The small molecule below binds the protein below.
Small molecule (SMILES): CC(=O)N[C@@H]1[C@@H](O)[C@H](O)[C@@H](CO)O[C@H]1O

Sequence of chain 46.F:
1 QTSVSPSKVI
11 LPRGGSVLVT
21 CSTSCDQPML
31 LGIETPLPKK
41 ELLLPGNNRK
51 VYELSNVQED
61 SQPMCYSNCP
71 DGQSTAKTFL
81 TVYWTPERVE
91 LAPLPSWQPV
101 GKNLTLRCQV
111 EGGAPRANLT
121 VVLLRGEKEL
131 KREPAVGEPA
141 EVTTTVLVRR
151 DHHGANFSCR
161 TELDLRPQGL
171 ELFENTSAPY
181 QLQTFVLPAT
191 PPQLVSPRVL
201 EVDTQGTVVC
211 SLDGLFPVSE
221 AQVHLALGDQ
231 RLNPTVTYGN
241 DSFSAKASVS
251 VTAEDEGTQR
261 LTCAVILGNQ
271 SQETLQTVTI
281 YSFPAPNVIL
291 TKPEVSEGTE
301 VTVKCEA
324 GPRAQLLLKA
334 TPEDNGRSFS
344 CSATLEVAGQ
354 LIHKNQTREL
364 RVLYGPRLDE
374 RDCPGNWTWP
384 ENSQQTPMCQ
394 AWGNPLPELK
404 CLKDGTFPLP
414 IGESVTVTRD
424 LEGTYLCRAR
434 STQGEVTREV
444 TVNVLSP

Binding-site contacts:
Ligand atom C7 contacts residue ASN118 of chain 46.F at 3.9 Å.
Ligand atom C5 contacts residue ASN118 of chain 46.F at 3.2 Å.
Ligand atom O5 contacts residue GLN168 of chain 46.F at 4.0 Å.
Ligand atom C1 contacts residue PRO167 of chain 46.F at 4.4 Å (hydrophobic).
Ligand atom C1 contacts residue ASN118 of chain 46.F at 1.6 Å.
Ligand atom C2 contacts residue ASN118 of chain 46.F at 2.7 Å.
Ligand atom C8 contacts residue PRO167 of chain 46.F at 3.7 Å (hydrophobic).
Ligand atom O6 contacts residue ALA117 of chain 46.F at 2.3 Å.
Ligand atom C5 contacts residue GLN168 of chain 46.F at 4.5 Å.
Ligand atom C1 contacts residue GLN168 of chain 46.F at 4.0 Å.
Ligand atom C2 contacts residue ALA117 of chain 46.F at 4.0 Å (hydrophobic).
Ligand atom C6 contacts residue ASN118 of chain 46.F at 4.0 Å.
Ligand atom O6 contacts residue ASN118 of chain 46.F at 4.0 Å.
Ligand atom C1 contacts residue ALA117 of chain 46.F at 3.9 Å (hydrophobic).
Ligand atom N2 contacts residue PRO167 of chain 46.F at 4.0 Å.
Ligand atom O5 contacts residue ALA117 of chain 46.F at 3.5 Å (h-bond).
Ligand atom O7 contacts residue ASN118 of chain 46.F at 3.5 Å (h-bond).
Ligand atom C4 contacts residue ALA117 of chain 46.F at 4.2 Å (hydrophobic).
Ligand atom O7 contacts residue ALA117 of chain 46.F at 4.5 Å.
Ligand atom C4 contacts residue ASN118 of chain 46.F at 3.8 Å.
Ligand atom O5 contacts residue ASN118 of chain 46.F at 1.8 Å (h-bond).
Ligand atom C7 contacts residue PRO167 of chain 46.F at 3.9 Å (hydrophobic).
Ligand atom C6 contacts residue ALA117 of chain 46.F at 3.6 Å (hydrophobic).
Ligand atom N2 contacts residue ASN118 of chain 46.F at 3.6 Å.
Ligand atom C8 contacts residue ASP164 of chain 46.F at 4.5 Å.
Ligand atom C3 contacts residue ASN118 of chain 46.F at 3.8 Å.
Ligand atom C5 contacts residue ALA117 of chain 46.F at 4.2 Å (hydrophobic).